A small-molecule ligand and the protein it binds are described below.
Small molecule (SMILES): CC(=O)N[C@@H]1[C@@H](O)[C@H](O)[C@@H](CO)O[C@H]1O

Sequence of chain 1.C:
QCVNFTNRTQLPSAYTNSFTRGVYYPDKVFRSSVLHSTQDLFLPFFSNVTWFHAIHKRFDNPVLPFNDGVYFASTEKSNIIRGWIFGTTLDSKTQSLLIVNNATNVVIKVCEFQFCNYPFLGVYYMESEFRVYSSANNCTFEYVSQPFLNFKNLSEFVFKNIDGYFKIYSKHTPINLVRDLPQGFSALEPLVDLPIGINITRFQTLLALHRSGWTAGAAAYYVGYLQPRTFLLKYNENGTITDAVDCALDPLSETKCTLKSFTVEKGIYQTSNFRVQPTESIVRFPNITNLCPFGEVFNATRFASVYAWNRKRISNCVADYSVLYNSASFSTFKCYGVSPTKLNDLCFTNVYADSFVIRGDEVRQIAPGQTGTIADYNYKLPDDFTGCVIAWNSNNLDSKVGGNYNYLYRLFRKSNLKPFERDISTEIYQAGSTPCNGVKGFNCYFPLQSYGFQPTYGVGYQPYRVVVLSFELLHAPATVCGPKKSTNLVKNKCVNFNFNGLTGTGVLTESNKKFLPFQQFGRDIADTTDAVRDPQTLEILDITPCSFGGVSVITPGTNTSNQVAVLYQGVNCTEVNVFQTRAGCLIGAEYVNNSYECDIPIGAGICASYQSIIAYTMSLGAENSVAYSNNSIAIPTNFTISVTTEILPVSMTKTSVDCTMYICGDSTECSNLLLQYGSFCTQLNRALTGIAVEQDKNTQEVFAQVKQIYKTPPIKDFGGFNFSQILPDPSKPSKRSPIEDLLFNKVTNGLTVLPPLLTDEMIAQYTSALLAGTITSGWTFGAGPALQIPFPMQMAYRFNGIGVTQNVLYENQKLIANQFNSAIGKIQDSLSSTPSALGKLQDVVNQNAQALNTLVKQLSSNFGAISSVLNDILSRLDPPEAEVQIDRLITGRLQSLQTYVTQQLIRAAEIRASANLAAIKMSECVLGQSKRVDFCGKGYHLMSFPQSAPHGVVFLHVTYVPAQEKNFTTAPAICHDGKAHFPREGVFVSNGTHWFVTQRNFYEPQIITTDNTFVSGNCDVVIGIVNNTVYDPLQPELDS

Sequence of chain 1.B:
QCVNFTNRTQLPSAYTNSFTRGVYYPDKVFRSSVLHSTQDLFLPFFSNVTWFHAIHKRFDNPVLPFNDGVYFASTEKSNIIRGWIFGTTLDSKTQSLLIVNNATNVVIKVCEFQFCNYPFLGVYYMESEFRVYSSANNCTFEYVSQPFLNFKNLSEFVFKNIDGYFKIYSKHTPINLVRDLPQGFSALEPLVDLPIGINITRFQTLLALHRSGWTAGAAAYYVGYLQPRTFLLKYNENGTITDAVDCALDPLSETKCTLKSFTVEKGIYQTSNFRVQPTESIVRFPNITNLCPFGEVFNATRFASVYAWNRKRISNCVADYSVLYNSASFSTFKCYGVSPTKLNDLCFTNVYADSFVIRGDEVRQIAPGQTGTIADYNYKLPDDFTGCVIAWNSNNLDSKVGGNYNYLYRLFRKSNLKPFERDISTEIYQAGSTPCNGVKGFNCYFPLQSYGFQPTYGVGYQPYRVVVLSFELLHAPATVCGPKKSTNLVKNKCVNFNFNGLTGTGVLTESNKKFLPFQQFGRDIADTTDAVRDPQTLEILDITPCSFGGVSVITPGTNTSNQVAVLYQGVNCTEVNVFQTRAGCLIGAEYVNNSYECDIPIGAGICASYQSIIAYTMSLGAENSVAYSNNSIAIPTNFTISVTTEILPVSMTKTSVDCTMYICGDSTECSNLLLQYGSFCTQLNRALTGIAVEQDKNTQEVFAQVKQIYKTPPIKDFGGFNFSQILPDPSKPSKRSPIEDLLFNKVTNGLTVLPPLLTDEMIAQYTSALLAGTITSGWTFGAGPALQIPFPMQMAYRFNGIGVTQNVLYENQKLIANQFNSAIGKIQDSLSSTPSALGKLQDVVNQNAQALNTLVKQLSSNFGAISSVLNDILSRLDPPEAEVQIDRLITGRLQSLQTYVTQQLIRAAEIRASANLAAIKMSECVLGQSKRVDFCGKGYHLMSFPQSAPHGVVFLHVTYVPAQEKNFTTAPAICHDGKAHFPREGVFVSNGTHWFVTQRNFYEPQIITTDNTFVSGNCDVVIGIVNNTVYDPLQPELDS

Binding-site contacts:
Ligand atom C7 contacts residue ASN709 of chain 1.B at 3.2 Å.
Ligand atom C2 contacts residue ASN709 of chain 1.B at 2.4 Å.
Ligand atom C7 contacts residue GLY1131 of chain 1.B at 4.4 Å.
Ligand atom C4 contacts residue ASN709 of chain 1.B at 4.2 Å.
Ligand atom C1 contacts residue ASP796 of chain 1.C at 4.4 Å.
Ligand atom C1 contacts residue ASN709 of chain 1.B at 1.4 Å.
Ligand atom C5 contacts residue ASN709 of chain 1.B at 3.7 Å.
Ligand atom N2 contacts residue ASN709 of chain 1.B at 2.9 Å (h-bond).
Ligand atom C8 contacts residue ASN710 of chain 1.B at 4.3 Å.
Ligand atom C3 contacts residue ASN709 of chain 1.B at 3.8 Å.
Ligand atom O5 contacts residue ASP796 of chain 1.C at 3.8 Å.
Ligand atom C8 contacts residue GLY1131 of chain 1.B at 3.7 Å.
Ligand atom O7 contacts residue ASN709 of chain 1.B at 3.2 Å (h-bond).
Ligand atom C8 contacts residue ASN709 of chain 1.B at 4.0 Å.
Ligand atom O5 contacts residue ASN709 of chain 1.B at 2.4 Å (h-bond).